Binding-site contacts:
Ligand atom C11 contacts residue THR81 of chain 1.A at 3.2 Å.
Ligand atom O contacts residue GLN85 of chain 1.A at 2.8 Å (h-bond).
Ligand atom O1 contacts residue PHE254 of chain 1.A at 2.8 Å (h-bond).
Ligand atom N contacts residue PHE262 of chain 1.A at 3.7 Å.
Ligand atom CL contacts residue LEU80 of chain 1.A at 3.6 Å.
Ligand atom C21 contacts residue LEU261 of chain 1.A at 3.8 Å (hydrophobic).
Ligand atom C6 contacts residue ILE84 of chain 1.A at 3.5 Å (hydrophobic).
Ligand atom O1 contacts residue ALA253 of chain 1.A at 3.1 Å (h-bond).
Ligand atom F2 contacts residue GLN243 of chain 1.A at 3.5 Å.
Ligand atom O2 contacts residue LEU239 of chain 1.A at 3.1 Å.
Ligand atom O1 contacts residue TYR258 of chain 1.A at 3.7 Å.
Ligand atom F1 contacts residue LEU261 of chain 1.A at 3.7 Å.
Ligand atom F contacts residue LEU239 of chain 1.A at 3.2 Å.
Ligand atom C3 contacts residue ILE84 of chain 1.A at 3.5 Å (hydrophobic).
Ligand atom CL contacts residue ILE84 of chain 1.A at 3.8 Å.
Ligand atom C12 contacts residue TRP73 of chain 1.A at 3.8 Å (hydrophobic).
Ligand atom C8 contacts residue LEU239 of chain 1.A at 3.8 Å (hydrophobic).
Ligand atom C19 contacts residue LYS110 of chain 1.A at 3.7 Å.
Ligand atom O1 contacts residue ALA252 of chain 1.A at 3.8 Å.
Ligand atom C18 contacts residue LYS110 of chain 1.A at 3.6 Å.
Ligand atom C contacts residue PHE254 of chain 1.A at 3.8 Å (hydrophobic).
Ligand atom CL contacts residue THR81 of chain 1.A at 3.6 Å.
Ligand atom F1 contacts residue GLN240 of chain 1.A at 3.3 Å.
Ligand atom C15 contacts residue GLN240 of chain 1.A at 3.8 Å.
Ligand atom C4 contacts residue TYR258 of chain 1.A at 3.8 Å (hydrophobic).
Ligand atom C11 contacts residue ALA77 of chain 1.A at 3.7 Å (hydrophobic).
Ligand atom F2 contacts residue LEU261 of chain 1.A at 3.8 Å.
Ligand atom C10 contacts residue THR81 of chain 1.A at 3.7 Å.
Ligand atom F contacts residue GLN240 of chain 1.A at 3.3 Å.
Ligand atom C contacts residue ALA253 of chain 1.A at 3.3 Å (hydrophobic).
Ligand atom C20 contacts residue ILE84 of chain 1.A at 3.8 Å (hydrophobic).
Ligand atom C19 contacts residue LEU109 of chain 1.A at 3.6 Å (hydrophobic).
Ligand atom C17 contacts residue VAL236 of chain 1.A at 3.8 Å (hydrophobic).
Ligand atom CL contacts residue MET114 of chain 1.A at 3.7 Å.
Ligand atom C7 contacts residue ILE84 of chain 1.A at 3.8 Å (hydrophobic).
Ligand atom O contacts residue ALA253 of chain 1.A at 2.7 Å (h-bond).
Ligand atom F2 contacts residue GLN240 of chain 1.A at 3.5 Å.
Ligand atom O contacts residue ALA252 of chain 1.A at 3.5 Å.
Ligand atom C13 contacts residue PHE262 of chain 1.A at 3.8 Å (hydrophobic).
Ligand atom F contacts residue VAL236 of chain 1.A at 3.7 Å.

Sequence of chain 1.A:
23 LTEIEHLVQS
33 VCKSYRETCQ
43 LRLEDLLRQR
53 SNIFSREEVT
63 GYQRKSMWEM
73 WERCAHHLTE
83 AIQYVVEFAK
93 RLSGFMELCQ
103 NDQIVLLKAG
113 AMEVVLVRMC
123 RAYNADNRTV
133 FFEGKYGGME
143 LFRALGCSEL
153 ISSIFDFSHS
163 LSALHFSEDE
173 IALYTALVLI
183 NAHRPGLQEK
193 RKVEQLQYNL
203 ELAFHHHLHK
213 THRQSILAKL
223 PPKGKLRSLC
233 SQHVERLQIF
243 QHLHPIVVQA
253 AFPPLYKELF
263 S

A small-molecule ligand and the protein it binds are described below.
Small molecule (SMILES): O=C(O)c1ccc(-c2nn(C(=O)c3c(Cl)cccc3C(F)(F)F)c3ccccc23)cc1